Binding-site contacts:
Ligand atom C2 contacts residue ASN573 of chain 1.G at 2.5 Å.
Ligand atom C8 contacts residue ASN573 of chain 1.G at 4.5 Å.
Ligand atom C1 contacts residue ASN573 of chain 1.G at 1.5 Å.
Ligand atom N2 contacts residue SER575 of chain 1.G at 3.6 Å.
Ligand atom C4 contacts residue ASN573 of chain 1.G at 4.2 Å.
Ligand atom O7 contacts residue ASN573 of chain 1.G at 3.6 Å (h-bond).
Ligand atom C3 contacts residue ASN573 of chain 1.G at 3.8 Å.
Ligand atom O5 contacts residue ASN573 of chain 1.G at 2.4 Å (h-bond).
Ligand atom C5 contacts residue ASN573 of chain 1.G at 3.7 Å.
Ligand atom C2 contacts residue SER575 of chain 1.G at 4.0 Å.
Ligand atom O3 contacts residue SER575 of chain 1.G at 4.4 Å.
Ligand atom N2 contacts residue ASN573 of chain 1.G at 2.9 Å (h-bond).
Ligand atom C7 contacts residue ASN573 of chain 1.G at 3.4 Å.

Sequence of chain 1.G:
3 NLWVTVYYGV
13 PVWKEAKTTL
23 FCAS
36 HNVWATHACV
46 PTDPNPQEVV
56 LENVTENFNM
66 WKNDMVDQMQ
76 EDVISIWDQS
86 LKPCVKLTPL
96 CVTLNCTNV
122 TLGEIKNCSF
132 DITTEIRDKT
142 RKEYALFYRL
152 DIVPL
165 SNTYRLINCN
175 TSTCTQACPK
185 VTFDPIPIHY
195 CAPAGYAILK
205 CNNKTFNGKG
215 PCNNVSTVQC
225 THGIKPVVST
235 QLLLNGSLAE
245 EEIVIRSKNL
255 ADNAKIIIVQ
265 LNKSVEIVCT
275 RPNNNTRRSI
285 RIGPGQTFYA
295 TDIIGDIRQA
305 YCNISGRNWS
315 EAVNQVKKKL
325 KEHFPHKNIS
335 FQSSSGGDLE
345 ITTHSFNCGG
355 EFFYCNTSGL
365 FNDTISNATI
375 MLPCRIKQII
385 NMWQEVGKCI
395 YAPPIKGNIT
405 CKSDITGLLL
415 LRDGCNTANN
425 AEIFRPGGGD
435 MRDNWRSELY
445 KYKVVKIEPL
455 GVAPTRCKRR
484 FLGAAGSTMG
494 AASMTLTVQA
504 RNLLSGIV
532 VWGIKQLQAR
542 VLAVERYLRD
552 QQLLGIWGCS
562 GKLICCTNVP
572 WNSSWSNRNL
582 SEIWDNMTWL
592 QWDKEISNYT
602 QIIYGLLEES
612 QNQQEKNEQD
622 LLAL

The small molecule below binds the protein below.
Small molecule (SMILES): CC(=O)N[C@@H]1[C@@H](O)[C@H](O)[C@@H](CO)O[C@H]1O